Sequence of chain 1.A:
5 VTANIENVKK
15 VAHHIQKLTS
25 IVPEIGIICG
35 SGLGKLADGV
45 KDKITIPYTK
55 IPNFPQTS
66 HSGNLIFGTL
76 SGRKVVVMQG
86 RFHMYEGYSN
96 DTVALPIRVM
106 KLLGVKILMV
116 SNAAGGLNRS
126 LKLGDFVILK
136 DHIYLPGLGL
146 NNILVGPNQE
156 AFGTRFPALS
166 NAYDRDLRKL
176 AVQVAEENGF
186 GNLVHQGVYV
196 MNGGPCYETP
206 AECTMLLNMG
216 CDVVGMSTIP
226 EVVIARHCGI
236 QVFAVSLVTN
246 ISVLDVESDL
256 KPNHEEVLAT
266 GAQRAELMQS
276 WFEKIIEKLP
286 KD

Sequence of chain 1.C:
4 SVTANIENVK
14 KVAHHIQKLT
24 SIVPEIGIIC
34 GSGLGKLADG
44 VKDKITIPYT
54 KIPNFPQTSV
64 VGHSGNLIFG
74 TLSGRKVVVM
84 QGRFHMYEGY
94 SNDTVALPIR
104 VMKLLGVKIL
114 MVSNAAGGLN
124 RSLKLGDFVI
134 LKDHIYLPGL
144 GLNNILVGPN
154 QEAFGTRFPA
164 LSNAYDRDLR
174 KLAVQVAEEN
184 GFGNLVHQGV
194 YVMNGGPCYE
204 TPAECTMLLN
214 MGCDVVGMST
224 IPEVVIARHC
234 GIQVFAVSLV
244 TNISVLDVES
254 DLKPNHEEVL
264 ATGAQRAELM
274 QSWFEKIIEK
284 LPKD

This small molecule binds to this protein.
Small molecule (SMILES): Nc1nc2c(Cc3cccnc3)c[nH]c2c(=O)[nH]1

Binding-site contacts:
Ligand atom C16 contacts residue TYR202 of chain 1.C at 3.7 Å (hydrophobic).
Ligand atom C15 contacts residue TYR202 of chain 1.C at 3.7 Å (hydrophobic).
Ligand atom O17 contacts residue GLU203 of chain 1.C at 3.9 Å.
Ligand atom O17 contacts residue GLY120 of chain 1.C at 3.2 Å.
Ligand atom C15 contacts residue VAL219 of chain 1.C at 3.8 Å (hydrophobic).
Ligand atom C02 contacts residue VAL219 of chain 1.C at 3.8 Å (hydrophobic).
Ligand atom N18 contacts residue GLU203 of chain 1.C at 2.7 Å (salt-bridge).
Ligand atom C13 contacts residue ALA118 of chain 1.C at 3.7 Å (hydrophobic).
Ligand atom C04 contacts residue VAL219 of chain 1.C at 3.9 Å (hydrophobic).
Ligand atom N01 contacts residue ASN197 of chain 1.C at 3.8 Å.
Ligand atom C07 contacts residue MET221 of chain 1.C at 3.8 Å (hydrophobic).
Ligand atom C05 contacts residue ALA118 of chain 1.C at 3.6 Å (hydrophobic).
Ligand atom N01 contacts residue GLU203 of chain 1.C at 2.4 Å (salt-bridge).
Ligand atom C13 contacts residue ALA119 of chain 1.C at 3.8 Å (hydrophobic).
Ligand atom N14 contacts residue ALA119 of chain 1.C at 3.6 Å.
Ligand atom N11 contacts residue HIS259 of chain 1.C at 3.0 Å (h-bond).
Ligand atom C06 contacts residue MET221 of chain 1.C at 3.8 Å (hydrophobic).
Ligand atom N11 contacts residue TYR202 of chain 1.C at 3.1 Å (h-bond).
Ligand atom N14 contacts residue GLY120 of chain 1.C at 3.4 Å (h-bond).
Ligand atom N03 contacts residue VAL219 of chain 1.C at 3.9 Å.
Ligand atom N03 contacts residue MET221 of chain 1.C at 3.8 Å.
Ligand atom N18 contacts residue TYR202 of chain 1.C at 3.8 Å.
Ligand atom N03 contacts residue GLY220 of chain 1.C at 3.6 Å.
Ligand atom C16 contacts residue GLY120 of chain 1.C at 3.6 Å.
Ligand atom C10 contacts residue PHE161 of chain 1.A at 3.8 Å (hydrophobic).
Ligand atom C13 contacts residue THR244 of chain 1.C at 3.8 Å.
Ligand atom C16 contacts residue VAL219 of chain 1.C at 3.7 Å (hydrophobic).
Ligand atom C12 contacts residue TYR202 of chain 1.C at 3.3 Å (hydrophobic).
Ligand atom O17 contacts residue ASN245 of chain 1.C at 2.9 Å (h-bond).
Ligand atom C10 contacts residue HIS259 of chain 1.C at 2.9 Å.
Ligand atom C06 contacts residue ALA118 of chain 1.C at 3.5 Å (hydrophobic).
Ligand atom C02 contacts residue GLU203 of chain 1.C at 3.4 Å.
Ligand atom C15 contacts residue GLY120 of chain 1.C at 3.5 Å.
Ligand atom C08 contacts residue SO41 of chain 1.I at 3.7 Å.
Ligand atom N14 contacts residue THR244 of chain 1.C at 3.8 Å.
Ligand atom N11 contacts residue VAL262 of chain 1.C at 3.9 Å.
Ligand atom N14 contacts residue ASN245 of chain 1.C at 3.1 Å (h-bond).
Ligand atom C16 contacts residue GLU203 of chain 1.C at 3.7 Å.
Ligand atom N01 contacts residue MET221 of chain 1.C at 3.6 Å.
Ligand atom N18 contacts residue VAL219 of chain 1.C at 3.7 Å.